Binding-site contacts:
Ligand atom N3 contacts residue ASN103 of chain 1.C at 2.9 Å (h-bond).
Ligand atom O1 contacts residue ALA102 of chain 1.C at 3.1 Å.
Ligand atom O2 contacts residue ARG56 of chain 1.C at 3.0 Å (salt-bridge).
Ligand atom C8 contacts residue ASN103 of chain 1.C at 3.5 Å.
Ligand atom C11 contacts residue PRO35 of chain 1.B at 3.6 Å (hydrophobic).
Ligand atom N1 contacts residue ARG56 of chain 1.C at 3.6 Å (salt-bridge).
Ligand atom C22 contacts residue ALA60 of chain 1.B at 3.6 Å (hydrophobic).
Ligand atom C41 contacts residue TYR65 of chain 1.B at 3.7 Å (hydrophobic).
Ligand atom O1 contacts residue HIS127 of chain 1.C at 3.2 Å.
Ligand atom C17 contacts residue ILE37 of chain 1.B at 3.4 Å (hydrophobic).
Ligand atom C22 contacts residue ILE37 of chain 1.B at 3.6 Å (hydrophobic).
Ligand atom O1 contacts residue ASN103 of chain 1.C at 2.9 Å (h-bond).
Ligand atom C42 contacts residue TYR65 of chain 1.B at 3.6 Å (hydrophobic).
Ligand atom N2 contacts residue GLN64 of chain 1.C at 3.3 Å (h-bond).
Ligand atom C44 contacts residue PHE61 of chain 1.C at 3.7 Å (hydrophobic).
Ligand atom O6 contacts residue MET62 of chain 1.C at 3.2 Å.
Ligand atom C22 contacts residue THR36 of chain 1.B at 3.4 Å.
Ligand atom C4 contacts residue PHE114 of chain 1.C at 3.5 Å (hydrophobic).
Ligand atom C31 contacts residue MET68 of chain 1.B at 3.5 Å (hydrophobic).
Ligand atom C18 contacts residue TYR65 of chain 1.B at 3.5 Å (hydrophobic).
Ligand atom C16 contacts residue THR36 of chain 1.B at 3.5 Å.
Ligand atom C30 contacts residue ARG149 of chain 1.C at 3.4 Å.
Ligand atom C7 contacts residue ASN103 of chain 1.C at 3.6 Å.
Ligand atom N6 contacts residue MET68 of chain 1.B at 3.5 Å.
Ligand atom C10 contacts residue GLY73 of chain 1.C at 3.6 Å.
Ligand atom O6 contacts residue ILE37 of chain 1.B at 3.6 Å.
Ligand atom C15 contacts residue GLN62 of chain 1.B at 3.6 Å.
Ligand atom C45 contacts residue PHE61 of chain 1.C at 3.6 Å (hydrophobic).
Ligand atom O6 contacts residue ARG56 of chain 1.C at 3.4 Å.
Ligand atom C19 contacts residue TYR65 of chain 1.B at 3.4 Å (hydrophobic).
Ligand atom C3 contacts residue PHE114 of chain 1.C at 3.3 Å (hydrophobic).
Ligand atom C10 contacts residue PRO35 of chain 1.B at 3.6 Å (hydrophobic).
Ligand atom C9 contacts residue GLN112 of chain 1.C at 3.5 Å.
Ligand atom C33 contacts residue TYR65 of chain 1.B at 3.5 Å (hydrophobic).
Ligand atom C21 contacts residue ALA60 of chain 1.B at 3.5 Å (hydrophobic).
Ligand atom S1 contacts residue PRO35 of chain 1.B at 3.5 Å.
Ligand atom N1 contacts residue GLN64 of chain 1.C at 2.9 Å (h-bond).
Ligand atom C31 contacts residue PHE61 of chain 1.C at 3.6 Å (hydrophobic).
Ligand atom O2 contacts residue GLN64 of chain 1.C at 3.0 Å (h-bond).
Ligand atom C16 contacts residue GLN62 of chain 1.B at 3.6 Å.

This small molecule binds to this protein.
Small molecule (SMILES): CCn1c(-c2cc(N3CCN(C4CC4)CC3)cnc2[C@H](C)OC)c2c3cc(ccc31)-c1csc(n1)C[C@H](NC(=O)C1[C@H]3COC[C@@H]13)C(=O)N1CCC[C@H](N1)C(=O)OCC(C)(C)C2

Sequence of chain 1.C:
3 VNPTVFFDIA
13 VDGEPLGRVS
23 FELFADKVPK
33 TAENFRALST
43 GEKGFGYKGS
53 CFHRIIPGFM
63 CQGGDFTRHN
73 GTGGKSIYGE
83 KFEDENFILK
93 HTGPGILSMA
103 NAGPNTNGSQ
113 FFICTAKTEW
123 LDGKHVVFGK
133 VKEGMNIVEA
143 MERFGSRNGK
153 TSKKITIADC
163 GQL

Sequence of chain 1.B:
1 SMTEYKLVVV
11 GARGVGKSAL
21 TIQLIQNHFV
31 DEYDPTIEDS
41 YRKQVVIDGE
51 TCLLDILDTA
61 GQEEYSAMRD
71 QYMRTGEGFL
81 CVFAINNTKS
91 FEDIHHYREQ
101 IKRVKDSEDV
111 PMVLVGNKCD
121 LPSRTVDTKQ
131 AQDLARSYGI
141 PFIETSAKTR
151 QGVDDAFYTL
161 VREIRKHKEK